Binding-site contacts:
Ligand atom C06 contacts residue TYR90 of chain 1.A at 3.8 Å (hydrophobic).
Ligand atom C45 contacts residue VAL33 of chain 1.A at 3.7 Å (hydrophobic).
Ligand atom C46 contacts residue VAL33 of chain 1.A at 4.1 Å (hydrophobic).
Ligand atom C34 contacts residue PHE28 of chain 1.A at 4.0 Å (hydrophobic).
Ligand atom N32 contacts residue TYR90 of chain 1.A at 3.6 Å.
Ligand atom N38 contacts residue VAL33 of chain 1.A at 3.9 Å.
Ligand atom N12 contacts residue TYR90 of chain 1.A at 4.0 Å.
Ligand atom C45 contacts residue TYR90 of chain 1.A at 3.8 Å (hydrophobic).
Ligand atom C46 contacts residue TYR90 of chain 1.A at 4.0 Å (hydrophobic).
Ligand atom C34 contacts residue TYR90 of chain 1.A at 3.7 Å (hydrophobic).
Ligand atom C35 contacts residue ILE37 of chain 1.A at 3.6 Å (hydrophobic).
Ligand atom C46 contacts residue PHE28 of chain 1.A at 3.6 Å (hydrophobic).
Ligand atom N37 contacts residue VAL33 of chain 1.A at 3.9 Å.
Ligand atom C39 contacts residue TYR83 of chain 1.A at 3.4 Å (hydrophobic).
Ligand atom C24 contacts residue VAL33 of chain 1.A at 3.8 Å (hydrophobic).
Ligand atom N38 contacts residue TYR90 of chain 1.A at 3.8 Å.
Ligand atom C19 contacts residue ILE37 of chain 1.A at 3.9 Å (hydrophobic).
Ligand atom N37 contacts residue ILE37 of chain 1.A at 3.5 Å.
Ligand atom C22 contacts residue ILE37 of chain 1.A at 4.0 Å (hydrophobic).
Ligand atom N37 contacts residue TYR90 of chain 1.A at 3.6 Å.
Ligand atom C39 contacts residue ALA38 of chain 1.A at 3.7 Å (hydrophobic).
Ligand atom N38 contacts residue ASN84 of chain 1.A at 4.0 Å.
Ligand atom C29 contacts residue PHE28 of chain 1.A at 3.4 Å (hydrophobic).
Ligand atom C43 contacts residue ASN84 of chain 1.A at 3.8 Å.
Ligand atom O44 contacts residue ASN84 of chain 1.A at 2.9 Å (h-bond).
Ligand atom C29 contacts residue TYR90 of chain 1.A at 3.8 Å (hydrophobic).
Ligand atom C43 contacts residue VAL33 of chain 1.A at 3.7 Å (hydrophobic).
Ligand atom C24 contacts residue PHE31 of chain 1.A at 3.9 Å (hydrophobic).
Ligand atom C43 contacts residue TYR90 of chain 1.A at 3.8 Å (hydrophobic).
Ligand atom C39 contacts residue ASN84 of chain 1.A at 3.4 Å.
Ligand atom N32 contacts residue PHE28 of chain 1.A at 2.9 Å (h-bond).
Ligand atom C28 contacts residue PHE28 of chain 1.A at 4.0 Å (hydrophobic).
Ligand atom C16 contacts residue TYR90 of chain 1.A at 3.6 Å (hydrophobic).
Ligand atom C20 contacts residue ILE37 of chain 1.A at 3.7 Å (hydrophobic).
Ligand atom C26 contacts residue PHE28 of chain 1.A at 3.8 Å (hydrophobic).
Ligand atom C24 contacts residue PRO32 of chain 1.A at 3.4 Å (hydrophobic).
Ligand atom C22 contacts residue PRO32 of chain 1.A at 4.0 Å (hydrophobic).
Ligand atom C35 contacts residue TYR90 of chain 1.A at 3.6 Å (hydrophobic).
Ligand atom C46 contacts residue PHE29 of chain 1.A at 3.6 Å (hydrophobic).
Ligand atom C34 contacts residue VAL33 of chain 1.A at 4.0 Å (hydrophobic).

Sequence of chain 1.A:
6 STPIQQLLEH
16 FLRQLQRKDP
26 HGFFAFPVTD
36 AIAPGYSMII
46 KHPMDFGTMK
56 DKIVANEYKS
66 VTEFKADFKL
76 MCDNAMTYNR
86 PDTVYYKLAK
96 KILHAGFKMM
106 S

This protein binds this small molecule.
Small molecule (SMILES): Cc1c(NCc2ccccc2N2CCN(C)CC2)cnn(C)c1=O